Sequence of chain 2.A:
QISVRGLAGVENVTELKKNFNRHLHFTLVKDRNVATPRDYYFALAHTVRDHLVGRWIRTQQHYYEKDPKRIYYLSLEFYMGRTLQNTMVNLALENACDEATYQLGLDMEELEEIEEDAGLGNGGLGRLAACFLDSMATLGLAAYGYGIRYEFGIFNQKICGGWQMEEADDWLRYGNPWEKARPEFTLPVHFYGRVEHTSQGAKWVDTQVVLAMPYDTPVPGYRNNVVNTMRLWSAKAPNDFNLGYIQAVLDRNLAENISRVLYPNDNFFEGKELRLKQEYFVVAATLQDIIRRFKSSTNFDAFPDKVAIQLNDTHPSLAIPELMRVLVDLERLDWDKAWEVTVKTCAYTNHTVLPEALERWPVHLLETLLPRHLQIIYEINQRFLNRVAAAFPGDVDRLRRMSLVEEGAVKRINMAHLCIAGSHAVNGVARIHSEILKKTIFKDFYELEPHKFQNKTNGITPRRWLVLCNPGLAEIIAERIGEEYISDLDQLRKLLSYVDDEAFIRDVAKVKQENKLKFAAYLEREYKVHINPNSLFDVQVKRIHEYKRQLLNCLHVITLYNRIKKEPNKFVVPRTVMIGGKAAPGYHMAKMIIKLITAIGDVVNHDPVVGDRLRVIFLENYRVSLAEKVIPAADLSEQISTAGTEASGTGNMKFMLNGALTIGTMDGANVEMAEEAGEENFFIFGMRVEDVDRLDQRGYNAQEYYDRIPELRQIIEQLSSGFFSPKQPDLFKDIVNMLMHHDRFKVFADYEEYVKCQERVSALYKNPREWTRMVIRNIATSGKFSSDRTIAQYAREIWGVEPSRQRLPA

The protein below binds the small molecule below.
Small molecule (SMILES): Cc1ccc(-c2nnc([C@@H]3O[C@H](CO)[C@@H](O)[C@H](O)[C@H]3O)[nH]2)cc1

Binding-site contacts:
Ligand atom N2 contacts residue THR379 of chain 2.A at 3.8 Å.
Ligand atom C3' contacts residue GLU673 of chain 2.A at 3.4 Å.
Ligand atom O3' contacts residue SER675 of chain 2.A at 3.0 Å (h-bond).
Ligand atom O6' contacts residue ASN485 of chain 2.A at 2.8 Å (h-bond).
Ligand atom C6' contacts residue ASN485 of chain 2.A at 3.4 Å.
Ligand atom C7 contacts residue ASN285 of chain 2.A at 3.6 Å.
Ligand atom O6' contacts residue VAL456 of chain 2.A at 3.8 Å.
Ligand atom N3 contacts residue THR379 of chain 2.A at 3.8 Å.
Ligand atom C8 contacts residue ASN285 of chain 2.A at 3.8 Å.
Ligand atom C6 contacts residue ASN285 of chain 2.A at 3.5 Å.
Ligand atom N3 contacts residue ASN285 of chain 2.A at 3.8 Å.
Ligand atom N2 contacts residue HIS378 of chain 2.A at 2.7 Å (h-bond).
Ligand atom N3 contacts residue HIS378 of chain 2.A at 3.6 Å.
Ligand atom C10 contacts residue ASN283 of chain 2.A at 3.4 Å.
Ligand atom O4' contacts residue ASN485 of chain 2.A at 3.6 Å (h-bond).
Ligand atom C6' contacts residue GLY136 of chain 2.A at 3.8 Å.
Ligand atom N5 contacts residue LEU137 of chain 2.A at 3.6 Å.
Ligand atom O3' contacts residue GLY676 of chain 2.A at 3.1 Å (h-bond).
Ligand atom C9 contacts residue HIS342 of chain 2.A at 3.7 Å.
Ligand atom O6' contacts residue HIS378 of chain 2.A at 2.7 Å (h-bond).
Ligand atom C4' contacts residue GLY676 of chain 2.A at 3.8 Å.
Ligand atom C11 contacts residue ASN285 of chain 2.A at 3.6 Å.
Ligand atom O3' contacts residue GLU673 of chain 2.A at 2.7 Å (salt-bridge).
Ligand atom O2' contacts residue GLU673 of chain 2.A at 3.1 Å (salt-bridge).
Ligand atom C8 contacts residue HIS342 of chain 2.A at 3.5 Å.
Ligand atom C1 contacts residue HIS378 of chain 2.A at 3.8 Å.
Ligand atom O3' contacts residue ALA674 of chain 2.A at 3.2 Å (h-bond).
Ligand atom C12 contacts residue PHE286 of chain 2.A at 3.7 Å (hydrophobic).
Ligand atom O2' contacts residue ASN285 of chain 2.A at 3.0 Å (h-bond).
Ligand atom C12 contacts residue ASN283 of chain 2.A at 3.4 Å.
Ligand atom O2' contacts residue TYR574 of chain 2.A at 3.0 Å (h-bond).
Ligand atom C2' contacts residue HIS378 of chain 2.A at 3.6 Å.
Ligand atom C2' contacts residue GLU673 of chain 2.A at 3.8 Å.
Ligand atom O5' contacts residue HIS378 of chain 2.A at 3.7 Å.
Ligand atom O4' contacts residue SER675 of chain 2.A at 3.6 Å.
Ligand atom N2 contacts residue ASN285 of chain 2.A at 3.8 Å.
Ligand atom C6' contacts residue HIS378 of chain 2.A at 3.5 Å.
Ligand atom C9 contacts residue ASN283 of chain 2.A at 3.6 Å.
Ligand atom C10 contacts residue GLU89 of chain 2.A at 3.7 Å.
Ligand atom O4' contacts residue GLY676 of chain 2.A at 2.9 Å (h-bond).